Binding-site contacts:
Ligand atom C2 contacts residue ARG274 of chain 1.B at 3.7 Å.
Ligand atom C10 contacts residue PHE209 of chain 1.B at 3.4 Å (hydrophobic).
Ligand atom C4 contacts residue MET165 of chain 1.B at 3.8 Å (hydrophobic).
Ligand atom C3 contacts residue ARG274 of chain 1.B at 3.5 Å.
Ligand atom C4 contacts residue ARG274 of chain 1.B at 4.1 Å.
Ligand atom O1 contacts residue PHE209 of chain 1.B at 3.8 Å.
Ligand atom C6 contacts residue PHE209 of chain 1.B at 3.7 Å (hydrophobic).
Ligand atom N3 contacts residue ILE142 of chain 1.B at 3.4 Å.
Ligand atom N5 contacts residue LEU234 of chain 1.B at 3.8 Å.
Ligand atom O1 contacts residue GLY236 of chain 1.B at 3.1 Å (h-bond).
Ligand atom O1 contacts residue LYS240 of chain 1.B at 3.7 Å.
Ligand atom C1 contacts residue MET165 of chain 1.B at 3.9 Å (hydrophobic).
Ligand atom N1 contacts residue ASP204 of chain 1.B at 2.8 Å (salt-bridge).
Ligand atom N2 contacts residue ASN140 of chain 1.B at 3.2 Å (h-bond).
Ligand atom C1 contacts residue ASP204 of chain 1.B at 3.3 Å.
Ligand atom C5 contacts residue PHE209 of chain 1.B at 4.0 Å (hydrophobic).
Ligand atom N3 contacts residue ARG274 of chain 1.B at 3.6 Å.
Ligand atom O2 contacts residue LYS240 of chain 1.B at 2.6 Å (salt-bridge).
Ligand atom O2 contacts residue ARG274 of chain 1.B at 3.8 Å.
Ligand atom O3 contacts residue ARG274 of chain 1.B at 3.1 Å (salt-bridge).
Ligand atom C1 contacts residue ASN140 of chain 1.B at 3.5 Å.
Ligand atom O2 contacts residue PHE209 of chain 1.B at 3.5 Å.
Ligand atom N5 contacts residue ILE163 of chain 1.B at 3.7 Å.
Ligand atom C2 contacts residue ILE142 of chain 1.B at 3.7 Å (hydrophobic).
Ligand atom N5 contacts residue ASN140 of chain 1.B at 2.6 Å (h-bond).
Ligand atom O4 contacts residue LYS240 of chain 1.B at 3.4 Å (salt-bridge).
Ligand atom N4 contacts residue ARG274 of chain 1.B at 3.5 Å (salt-bridge).
Ligand atom C6 contacts residue ARG274 of chain 1.B at 3.3 Å.
Ligand atom N3 contacts residue ASP121 of chain 1.B at 3.2 Å (salt-bridge).
Ligand atom C2 contacts residue ASN140 of chain 1.B at 4.1 Å.
Ligand atom C8 contacts residue ARG274 of chain 1.B at 3.8 Å.
Ligand atom C5 contacts residue ARG274 of chain 1.B at 3.6 Å.
Ligand atom N2 contacts residue ILE142 of chain 1.B at 3.7 Å.
Ligand atom N1 contacts residue MET165 of chain 1.B at 3.6 Å.
Ligand atom N2 contacts residue ARG274 of chain 1.B at 4.0 Å.
Ligand atom C6 contacts residue LYS240 of chain 1.B at 3.9 Å.
Ligand atom N4 contacts residue ASP121 of chain 1.B at 3.4 Å (salt-bridge).
Ligand atom C10 contacts residue LYS240 of chain 1.B at 3.7 Å.
Ligand atom C4 contacts residue ASP204 of chain 1.B at 3.9 Å.
Ligand atom N5 contacts residue ASP204 of chain 1.B at 3.0 Å (salt-bridge).

Sequence of chain 1.B:
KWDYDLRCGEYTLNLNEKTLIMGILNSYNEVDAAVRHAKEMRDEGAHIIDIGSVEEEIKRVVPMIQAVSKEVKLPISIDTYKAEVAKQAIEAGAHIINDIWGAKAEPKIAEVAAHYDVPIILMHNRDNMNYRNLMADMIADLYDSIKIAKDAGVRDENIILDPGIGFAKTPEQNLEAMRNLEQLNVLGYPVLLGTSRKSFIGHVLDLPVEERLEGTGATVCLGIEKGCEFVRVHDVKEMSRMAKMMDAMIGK

A protein and the small-molecule ligand that binds it are described below.
Small molecule (SMILES): C[C@@H](C(=O)O)c1n[nH]c2nc(N)[nH]c(=O)c2c1=O